Sequence of chain 1.C:
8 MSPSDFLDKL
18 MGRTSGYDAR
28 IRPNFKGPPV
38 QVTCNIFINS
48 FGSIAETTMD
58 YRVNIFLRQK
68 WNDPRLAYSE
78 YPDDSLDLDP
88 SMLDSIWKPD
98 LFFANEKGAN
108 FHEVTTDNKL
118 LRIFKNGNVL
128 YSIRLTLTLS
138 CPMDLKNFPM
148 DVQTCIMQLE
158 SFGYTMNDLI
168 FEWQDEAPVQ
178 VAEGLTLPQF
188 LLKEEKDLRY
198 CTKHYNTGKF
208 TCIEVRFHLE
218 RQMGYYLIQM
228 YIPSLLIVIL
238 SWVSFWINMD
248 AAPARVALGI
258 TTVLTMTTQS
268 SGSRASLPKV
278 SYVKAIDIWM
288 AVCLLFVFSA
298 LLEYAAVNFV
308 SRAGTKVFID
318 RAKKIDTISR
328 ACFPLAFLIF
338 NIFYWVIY

This protein binds this small molecule.
Small molecule (SMILES): NCC(=O)O

Binding-site contacts:
Ligand atom O contacts residue LEU117 of chain 1.D at 4.5 Å.
Ligand atom O contacts residue TYR202 of chain 1.C at 4.2 Å.
Ligand atom CA contacts residue PHE159 of chain 1.C at 3.1 Å (hydrophobic).
Ligand atom OXT contacts residue PHE159 of chain 1.C at 3.6 Å.
Ligand atom C contacts residue PHE63 of chain 1.D at 3.6 Å (hydrophobic).
Ligand atom OXT contacts residue SER129 of chain 1.D at 2.6 Å (h-bond).
Ligand atom N contacts residue PHE159 of chain 1.C at 3.4 Å (h-bond).
Ligand atom CA contacts residue LEU117 of chain 1.D at 3.7 Å (hydrophobic).
Ligand atom OXT contacts residue PHE63 of chain 1.D at 3.2 Å.
Ligand atom N contacts residue THR204 of chain 1.C at 4.1 Å.
Ligand atom N contacts residue TYR202 of chain 1.C at 3.4 Å.
Ligand atom N contacts residue PHE207 of chain 1.C at 3.9 Å.
Ligand atom C contacts residue THR204 of chain 1.C at 3.6 Å.
Ligand atom O contacts residue ARG65 of chain 1.D at 2.9 Å (salt-bridge).
Ligand atom CA contacts residue THR204 of chain 1.C at 4.0 Å.
Ligand atom N contacts residue PHE63 of chain 1.D at 3.9 Å.
Ligand atom OXT contacts residue ARG65 of chain 1.D at 3.3 Å (salt-bridge).
Ligand atom O contacts residue THR204 of chain 1.C at 2.6 Å (h-bond).
Ligand atom CA contacts residue PHE207 of chain 1.C at 4.2 Å (hydrophobic).
Ligand atom C contacts residue PHE159 of chain 1.C at 4.2 Å (hydrophobic).
Ligand atom C contacts residue SER129 of chain 1.D at 3.5 Å.
Ligand atom C contacts residue ARG65 of chain 1.D at 3.7 Å.
Ligand atom C contacts residue LEU117 of chain 1.D at 4.2 Å (hydrophobic).
Ligand atom CA contacts residue PHE63 of chain 1.D at 4.2 Å (hydrophobic).
Ligand atom O contacts residue PHE63 of chain 1.D at 4.0 Å.
Ligand atom O contacts residue SER129 of chain 1.D at 4.0 Å.

Sequence of chain 1.D:
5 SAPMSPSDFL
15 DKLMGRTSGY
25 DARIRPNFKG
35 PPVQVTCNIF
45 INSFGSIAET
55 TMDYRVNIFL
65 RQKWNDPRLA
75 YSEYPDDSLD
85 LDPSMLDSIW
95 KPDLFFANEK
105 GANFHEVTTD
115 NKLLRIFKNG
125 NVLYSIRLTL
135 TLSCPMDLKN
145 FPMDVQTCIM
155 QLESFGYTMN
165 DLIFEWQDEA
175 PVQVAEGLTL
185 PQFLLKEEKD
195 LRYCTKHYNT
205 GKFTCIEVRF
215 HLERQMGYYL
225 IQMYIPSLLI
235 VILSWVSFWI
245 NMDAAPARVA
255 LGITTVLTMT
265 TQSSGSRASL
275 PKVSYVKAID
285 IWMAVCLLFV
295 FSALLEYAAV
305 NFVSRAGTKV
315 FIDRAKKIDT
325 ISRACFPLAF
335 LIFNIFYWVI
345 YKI